Sequence of chain 1.CA:
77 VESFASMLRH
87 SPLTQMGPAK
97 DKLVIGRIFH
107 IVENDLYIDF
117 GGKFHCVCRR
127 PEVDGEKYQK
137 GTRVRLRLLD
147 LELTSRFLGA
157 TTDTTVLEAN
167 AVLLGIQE

The protein below binds the small molecule below.
Small molecule (SMILES): NC(=O)CC[C@H](NC(=O)[C@H](CC1=c2ccccc2=NC1)NC(=O)[C@@H]1CCCN1C(=O)[C@@H](N)CC(=O)O)C(=O)NCC(=O)N[C@@H](CS)C(=O)O

Sequence of chain 1.I:
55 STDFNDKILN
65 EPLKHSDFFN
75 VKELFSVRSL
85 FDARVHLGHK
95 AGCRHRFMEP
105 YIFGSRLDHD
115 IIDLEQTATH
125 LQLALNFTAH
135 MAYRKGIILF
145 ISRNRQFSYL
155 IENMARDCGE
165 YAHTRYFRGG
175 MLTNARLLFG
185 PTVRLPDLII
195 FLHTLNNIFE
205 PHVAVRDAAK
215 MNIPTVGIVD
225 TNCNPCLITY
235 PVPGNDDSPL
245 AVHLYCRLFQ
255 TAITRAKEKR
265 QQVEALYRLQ

Binding-site contacts:
Ligand atom CA contacts residue LEU224 of chain 1.N at 3.8 Å (hydrophobic).
Ligand atom OE1 contacts residue LYS227 of chain 1.N at 3.6 Å.
Ligand atom O contacts residue TYR166 of chain 1.N at 3.4 Å.
Ligand atom CH2 contacts residue HIS106 of chain 1.CA at 3.9 Å.
Ligand atom O contacts residue ARG169 of chain 1.I at 3.3 Å (salt-bridge).
Ligand atom CZ2 contacts residue GLN150 of chain 1.I at 3.6 Å.
Ligand atom CD1 contacts residue ARG149 of chain 1.I at 3.9 Å.
Ligand atom CA contacts residue TYR166 of chain 1.N at 4.0 Å (hydrophobic).
Ligand atom SG contacts residue TYR166 of chain 1.N at 3.4 Å.
Ligand atom OXT contacts residue ARG149 of chain 1.I at 3.0 Å (salt-bridge).
Ligand atom NE2 contacts residue ARG223 of chain 1.N at 3.9 Å.
Ligand atom OD1 contacts residue ARG149 of chain 1.I at 2.8 Å (salt-bridge).
Ligand atom CB contacts residue ARG149 of chain 1.I at 3.7 Å.
Ligand atom C contacts residue ARG149 of chain 1.I at 3.6 Å.
Ligand atom CA contacts residue ARG169 of chain 1.I at 3.9 Å.
Ligand atom C contacts residue ARG169 of chain 1.I at 4.0 Å.
Ligand atom OD2 contacts residue ARG149 of chain 1.I at 2.7 Å (salt-bridge).
Ligand atom CZ3 contacts residue HIS106 of chain 1.CA at 3.7 Å.
Ligand atom CG contacts residue TYR113 of chain 1.CA at 3.2 Å (hydrophobic).
Ligand atom CB contacts residue VAL108 of chain 1.CA at 3.9 Å (hydrophobic).
Ligand atom O contacts residue HIS106 of chain 1.CA at 3.6 Å (h-bond).
Ligand atom O contacts residue ARG169 of chain 1.I at 4.0 Å.
Ligand atom CB contacts residue SER152 of chain 1.I at 3.8 Å.
Ligand atom CG contacts residue ARG149 of chain 1.I at 3.4 Å.
Ligand atom C contacts residue ARG149 of chain 1.I at 3.2 Å.
Ligand atom CD contacts residue TYR113 of chain 1.CA at 3.7 Å (hydrophobic).
Ligand atom CE2 contacts residue GLN150 of chain 1.I at 3.9 Å.
Ligand atom CE3 contacts residue TYR166 of chain 1.N at 4.0 Å (hydrophobic).
Ligand atom CB contacts residue ARG149 of chain 1.I at 3.5 Å.
Ligand atom CA contacts residue ARG149 of chain 1.I at 3.6 Å.
Ligand atom O contacts residue LEU224 of chain 1.N at 3.6 Å.
Ligand atom SG contacts residue ARG149 of chain 1.I at 3.7 Å.
Ligand atom N contacts residue ARG149 of chain 1.I at 3.6 Å.
Ligand atom O contacts residue ARG149 of chain 1.I at 2.7 Å (salt-bridge).
Ligand atom C contacts residue TYR166 of chain 1.N at 4.0 Å (hydrophobic).
Ligand atom SG contacts residue SER152 of chain 1.I at 4.0 Å.
Ligand atom CB contacts residue TYR113 of chain 1.CA at 3.3 Å (hydrophobic).
Ligand atom CD contacts residue LYS227 of chain 1.N at 3.8 Å.
Ligand atom CH2 contacts residue GLN150 of chain 1.I at 3.9 Å.
Ligand atom O contacts residue ARG149 of chain 1.I at 3.6 Å.

Sequence of chain 1.N:
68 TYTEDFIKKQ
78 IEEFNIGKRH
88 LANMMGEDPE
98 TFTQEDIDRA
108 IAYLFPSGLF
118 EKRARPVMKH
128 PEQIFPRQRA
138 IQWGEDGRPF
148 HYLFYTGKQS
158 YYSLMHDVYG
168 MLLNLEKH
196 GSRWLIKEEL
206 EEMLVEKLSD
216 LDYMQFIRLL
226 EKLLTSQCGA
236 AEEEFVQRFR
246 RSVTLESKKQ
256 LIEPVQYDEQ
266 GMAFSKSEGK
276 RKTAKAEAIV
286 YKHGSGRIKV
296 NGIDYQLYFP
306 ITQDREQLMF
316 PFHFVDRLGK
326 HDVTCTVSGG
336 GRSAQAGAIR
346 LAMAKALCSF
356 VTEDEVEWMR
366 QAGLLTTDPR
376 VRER